Sequence of chain 1.A:
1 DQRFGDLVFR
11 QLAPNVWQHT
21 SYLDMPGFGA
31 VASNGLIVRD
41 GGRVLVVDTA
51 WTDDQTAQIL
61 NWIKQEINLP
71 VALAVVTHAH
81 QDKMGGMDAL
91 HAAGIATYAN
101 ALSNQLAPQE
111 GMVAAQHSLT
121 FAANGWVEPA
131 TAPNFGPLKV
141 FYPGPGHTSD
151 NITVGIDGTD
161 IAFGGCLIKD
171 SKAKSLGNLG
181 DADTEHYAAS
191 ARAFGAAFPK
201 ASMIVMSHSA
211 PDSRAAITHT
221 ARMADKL

This protein binds this small molecule.
Small molecule (SMILES): O=c1c(O)c(-c2ccc(O)c(O)c2)oc2cc(O)cc(O)c12

Binding-site contacts:
Ligand atom C9 contacts residue ASP82 of chain 1.A at 3.8 Å.
Ligand atom C3 contacts residue ZN1 of chain 1.B at 3.5 Å.
Ligand atom C9 contacts residue TRP51 of chain 1.A at 4.2 Å (hydrophobic).
Ligand atom C1 contacts residue HIS80 of chain 1.A at 3.2 Å.
Ligand atom C2 contacts residue ZN1 of chain 1.B at 3.6 Å.
Ligand atom C16 contacts residue PHE28 of chain 1.A at 3.9 Å (hydrophobic).
Ligand atom C10 contacts residue TRP51 of chain 1.A at 4.2 Å (hydrophobic).
Ligand atom C1 contacts residue ASN178 of chain 1.A at 4.1 Å.
Ligand atom C9 contacts residue HIS208 of chain 1.A at 3.6 Å.
Ligand atom C2 contacts residue ASN178 of chain 1.A at 4.2 Å.
Ligand atom O13 contacts residue ZN1 of chain 1.B at 1.4 Å.
Ligand atom O30 contacts residue HIS147 of chain 1.A at 3.2 Å (h-bond).
Ligand atom C18 contacts residue MET25 of chain 1.A at 3.9 Å (hydrophobic).
Ligand atom C2 contacts residue ASP82 of chain 1.A at 4.0 Å.
Ligand atom C2 contacts residue ZN1 of chain 1.C at 4.0 Å.
Ligand atom C6 contacts residue ASN178 of chain 1.A at 4.1 Å.
Ligand atom C9 contacts residue ZN1 of chain 1.B at 2.6 Å.
Ligand atom O13 contacts residue ASP82 of chain 1.A at 2.8 Å (salt-bridge).
Ligand atom C1 contacts residue ZN1 of chain 1.C at 4.2 Å.
Ligand atom C6 contacts residue HIS80 of chain 1.A at 4.4 Å.
Ligand atom O30 contacts residue ZN1 of chain 1.C at 2.9 Å.
Ligand atom O24 contacts residue PHE28 of chain 1.A at 3.0 Å.
Ligand atom O30 contacts residue HIS80 of chain 1.A at 3.2 Å (h-bond).
Ligand atom O13 contacts residue HIS208 of chain 1.A at 2.6 Å (h-bond).
Ligand atom O27 contacts residue HIS208 of chain 1.A at 3.4 Å (h-bond).
Ligand atom C5 contacts residue ASN178 of chain 1.A at 4.1 Å.
Ligand atom C2 contacts residue HIS80 of chain 1.A at 3.7 Å.
Ligand atom O12 contacts residue TRP51 of chain 1.A at 4.3 Å.
Ligand atom C3 contacts residue ASP82 of chain 1.A at 4.3 Å.
Ligand atom O30 contacts residue ZN1 of chain 1.B at 2.9 Å.
Ligand atom O30 contacts residue ASP82 of chain 1.A at 3.0 Å (salt-bridge).
Ligand atom O27 contacts residue VAL31 of chain 1.A at 3.5 Å.
Ligand atom C3 contacts residue ASN178 of chain 1.A at 4.3 Å.
Ligand atom O23 contacts residue MET25 of chain 1.A at 3.2 Å.
Ligand atom C10 contacts residue ZN1 of chain 1.B at 3.6 Å.
Ligand atom O27 contacts residue ZN1 of chain 1.B at 3.6 Å.
Ligand atom C10 contacts residue HIS208 of chain 1.A at 4.0 Å.
Ligand atom C17 contacts residue PHE28 of chain 1.A at 3.9 Å (hydrophobic).
Ligand atom C19 contacts residue MET25 of chain 1.A at 4.2 Å (hydrophobic).
Ligand atom C2 contacts residue HIS147 of chain 1.A at 4.3 Å.